Binding-site contacts:
Ligand atom C3 contacts residue ILE187 of chain 1.B at 3.7 Å (hydrophobic).
Ligand atom C1 contacts residue VAL185 of chain 1.B at 3.5 Å (hydrophobic).
Ligand atom CL contacts residue VAL185 of chain 1.B at 4.0 Å.
Ligand atom C4 contacts residue VAL185 of chain 1.B at 3.7 Å (hydrophobic).
Ligand atom C7 contacts residue MET248 of chain 1.B at 4.2 Å (hydrophobic).
Ligand atom C5 contacts residue ILE187 of chain 1.B at 4.2 Å (hydrophobic).
Ligand atom N contacts residue VAL185 of chain 1.B at 2.7 Å (h-bond).
Ligand atom C8 contacts residue ILE187 of chain 1.B at 3.6 Å (hydrophobic).
Ligand atom N contacts residue ASN141 of chain 1.B at 3.6 Å.
Ligand atom C7 contacts residue ILE187 of chain 1.B at 3.9 Å (hydrophobic).
Ligand atom C6 contacts residue TYR159 of chain 1.B at 3.6 Å (hydrophobic).
Ligand atom C2 contacts residue PHE144 of chain 1.B at 3.8 Å (hydrophobic).
Ligand atom C5 contacts residue MET244 of chain 1.B at 3.9 Å (hydrophobic).
Ligand atom CL1 contacts residue TYR159 of chain 1.B at 3.9 Å.
Ligand atom CL contacts residue LEU194 of chain 1.B at 4.1 Å.
Ligand atom C1 contacts residue PRO182 of chain 1.B at 4.1 Å (hydrophobic).
Ligand atom C8 contacts residue MET248 of chain 1.B at 4.0 Å (hydrophobic).
Ligand atom C5 contacts residue VAL185 of chain 1.B at 4.2 Å (hydrophobic).
Ligand atom C6 contacts residue ILE187 of chain 1.B at 4.2 Å (hydrophobic).
Ligand atom CL1 contacts residue LEU151 of chain 1.B at 3.6 Å.
Ligand atom C2 contacts residue PRO182 of chain 1.B at 4.2 Å (hydrophobic).
Ligand atom C3 contacts residue MET244 of chain 1.B at 3.8 Å (hydrophobic).
Ligand atom C1 contacts residue PHE144 of chain 1.B at 3.7 Å (hydrophobic).
Ligand atom C contacts residue PHE144 of chain 1.B at 3.7 Å (hydrophobic).
Ligand atom C4 contacts residue MET244 of chain 1.B at 3.1 Å (hydrophobic).
Ligand atom CL contacts residue TYR159 of chain 1.B at 4.0 Å.
Ligand atom C1 contacts residue ILE187 of chain 1.B at 3.7 Å (hydrophobic).
Ligand atom C8 contacts residue PHE144 of chain 1.B at 3.9 Å (hydrophobic).
Ligand atom CL contacts residue MET244 of chain 1.B at 4.2 Å.
Ligand atom N contacts residue PHE144 of chain 1.B at 4.2 Å.
Ligand atom C contacts residue PRO182 of chain 1.B at 3.3 Å (hydrophobic).
Ligand atom C contacts residue VAL185 of chain 1.B at 3.4 Å (hydrophobic).
Ligand atom CL1 contacts residue MET248 of chain 1.B at 4.0 Å.
Ligand atom CL1 contacts residue ILE156 of chain 1.B at 3.9 Å.
Ligand atom CL contacts residue ILE163 of chain 1.B at 3.5 Å.
Ligand atom N contacts residue PRO182 of chain 1.B at 3.5 Å (h-bond).
Ligand atom C7 contacts residue TYR159 of chain 1.B at 4.0 Å (hydrophobic).
Ligand atom CL contacts residue MET160 of chain 1.B at 4.2 Å.
Ligand atom C4 contacts residue ILE187 of chain 1.B at 3.9 Å (hydrophobic).
Ligand atom C2 contacts residue MET244 of chain 1.B at 3.9 Å (hydrophobic).

Sequence of chain 1.B:
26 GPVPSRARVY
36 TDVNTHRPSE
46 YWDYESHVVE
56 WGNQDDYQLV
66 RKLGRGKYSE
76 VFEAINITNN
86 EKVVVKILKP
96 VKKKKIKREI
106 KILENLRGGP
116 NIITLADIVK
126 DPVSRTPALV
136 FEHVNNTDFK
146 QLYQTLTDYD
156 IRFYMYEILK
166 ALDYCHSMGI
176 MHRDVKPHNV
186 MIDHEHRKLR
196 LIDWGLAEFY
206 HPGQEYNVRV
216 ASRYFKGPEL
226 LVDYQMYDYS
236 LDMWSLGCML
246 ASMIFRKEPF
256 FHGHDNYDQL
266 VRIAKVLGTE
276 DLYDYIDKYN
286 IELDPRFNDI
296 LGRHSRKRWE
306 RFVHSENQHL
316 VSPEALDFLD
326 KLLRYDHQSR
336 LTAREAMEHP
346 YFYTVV

This small molecule binds to this protein.
Small molecule (SMILES): NCCCc1cc(Cl)cc(Cl)c1